This protein binds this small molecule.
Small molecule (SMILES): CC(=O)N[C@@H](CCCN=C(N)N)C(=O)N[C@@H](CCC(=O)O)C(=O)N[C@@H](Cc1ccc(OP(=O)(O)O)cc1)C(=O)N[C@H](C(=O)N[C@@H](CC(N)=O)C(=O)N[C@H](C(=O)O)C(C)C)C(C)C

Sequence of chain 2.A:
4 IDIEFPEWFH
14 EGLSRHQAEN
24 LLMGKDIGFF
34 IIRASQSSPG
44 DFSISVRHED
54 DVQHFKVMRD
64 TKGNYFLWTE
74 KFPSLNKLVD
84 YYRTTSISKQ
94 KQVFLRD

Binding-site contacts:
Ligand atom CZ contacts residue GLN39 of chain 2.A at 3.5 Å.
Ligand atom OH contacts residue SER38 of chain 2.A at 3.5 Å (h-bond).
Ligand atom ND2 contacts residue LYS59 of chain 2.A at 2.8 Å (salt-bridge).
Ligand atom CZ contacts residue ARG18 of chain 2.A at 3.6 Å.
Ligand atom O3P contacts residue GLN39 of chain 2.A at 3.3 Å (h-bond).
Ligand atom CG2 contacts residue GLN56 of chain 2.A at 3.4 Å.
Ligand atom CA contacts residue HIS57 of chain 2.A at 3.2 Å.
Ligand atom NE contacts residue ARG18 of chain 2.A at 3.6 Å.
Ligand atom P contacts residue ARG36 of chain 2.A at 3.6 Å.
Ligand atom CB contacts residue PHE58 of chain 2.A at 3.6 Å (hydrophobic).
Ligand atom O1P contacts residue GLN39 of chain 2.A at 3.5 Å.
Ligand atom O3P contacts residue SER38 of chain 2.A at 2.8 Å (h-bond).
Ligand atom O2P contacts residue ARG36 of chain 2.A at 2.8 Å (salt-bridge).
Ligand atom O3P contacts residue ARG36 of chain 2.A at 2.8 Å (salt-bridge).
Ligand atom CE1 contacts residue ARG18 of chain 2.A at 3.6 Å.
Ligand atom NH1 contacts residue ARG18 of chain 2.A at 3.5 Å.
Ligand atom CB contacts residue LEU70 of chain 2.A at 3.4 Å (hydrophobic).
Ligand atom OD1 contacts residue PHE58 of chain 2.A at 3.4 Å.
Ligand atom N contacts residue HIS57 of chain 2.A at 2.9 Å (h-bond).
Ligand atom CB contacts residue TRP71 of chain 2.A at 3.6 Å (hydrophobic).
Ligand atom ND2 contacts residue LEU70 of chain 2.A at 2.9 Å (h-bond).
Ligand atom O2P contacts residue ARG18 of chain 2.A at 2.8 Å (salt-bridge).
Ligand atom P contacts residue SER40 of chain 2.A at 3.5 Å.
Ligand atom CD contacts residue ARG18 of chain 2.A at 3.6 Å.
Ligand atom OD1 contacts residue LYS59 of chain 2.A at 2.8 Å (salt-bridge).
Ligand atom NH2 contacts residue GLN39 of chain 2.A at 3.2 Å (h-bond).
Ligand atom OH contacts residue SER40 of chain 2.A at 2.8 Å (h-bond).
Ligand atom O3P contacts residue SER46 of chain 2.A at 2.7 Å (h-bond).
Ligand atom NH1 contacts residue GLN39 of chain 2.A at 2.9 Å (h-bond).
Ligand atom O1P contacts residue SER40 of chain 2.A at 2.9 Å (h-bond).
Ligand atom O contacts residue ARG18 of chain 2.A at 2.9 Å (salt-bridge).
Ligand atom CA contacts residue TRP71 of chain 2.A at 3.6 Å (hydrophobic).
Ligand atom CG2 contacts residue HIS57 of chain 2.A at 3.5 Å.
Ligand atom CE1 contacts residue SER46 of chain 2.A at 3.5 Å.
Ligand atom CG contacts residue LEU70 of chain 2.A at 3.6 Å (hydrophobic).
Ligand atom CG1 contacts residue PHE58 of chain 2.A at 3.6 Å (hydrophobic).
Ligand atom P contacts residue SER38 of chain 2.A at 3.6 Å.
Ligand atom CB contacts residue HIS57 of chain 2.A at 3.6 Å.
Ligand atom C contacts residue HIS57 of chain 2.A at 3.5 Å.
Ligand atom CG contacts residue LYS59 of chain 2.A at 3.6 Å.